Sequence of chain 1.A:
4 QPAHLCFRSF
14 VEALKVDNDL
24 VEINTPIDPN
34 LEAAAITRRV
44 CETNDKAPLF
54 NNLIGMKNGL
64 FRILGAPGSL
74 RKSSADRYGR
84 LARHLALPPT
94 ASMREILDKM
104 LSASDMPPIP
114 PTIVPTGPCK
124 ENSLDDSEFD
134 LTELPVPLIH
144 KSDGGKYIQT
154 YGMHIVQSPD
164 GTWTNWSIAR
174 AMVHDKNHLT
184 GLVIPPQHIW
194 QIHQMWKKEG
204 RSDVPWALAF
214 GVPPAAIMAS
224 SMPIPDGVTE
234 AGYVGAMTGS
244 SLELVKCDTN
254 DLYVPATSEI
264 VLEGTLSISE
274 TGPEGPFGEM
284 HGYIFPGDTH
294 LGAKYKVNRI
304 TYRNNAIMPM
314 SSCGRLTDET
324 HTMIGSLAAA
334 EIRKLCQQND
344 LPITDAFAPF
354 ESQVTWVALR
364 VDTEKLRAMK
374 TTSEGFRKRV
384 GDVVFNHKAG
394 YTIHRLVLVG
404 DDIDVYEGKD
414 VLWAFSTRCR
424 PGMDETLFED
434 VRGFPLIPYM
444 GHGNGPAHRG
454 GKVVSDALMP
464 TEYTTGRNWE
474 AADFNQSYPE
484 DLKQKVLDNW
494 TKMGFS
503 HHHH

Binding-site contacts:
Ligand atom C contacts residue 4LU1 of chain 1.B at 3.0 Å.
Ligand atom CG contacts residue FZZ1 of chain 1.C at 3.5 Å.
Ligand atom CE2 contacts residue FZZ1 of chain 1.C at 3.5 Å.
Ligand atom CZ contacts residue GLN190 of chain 1.A at 3.4 Å.
Ligand atom CZ contacts residue PHE437 of chain 1.A at 3.7 Å (hydrophobic).
Ligand atom CE2 contacts residue 4LU1 of chain 1.B at 3.5 Å.
Ligand atom C1 contacts residue MET283 of chain 1.A at 3.5 Å (hydrophobic).
Ligand atom CD2 contacts residue PHE437 of chain 1.A at 3.7 Å (hydrophobic).
Ligand atom CZ contacts residue TYR394 of chain 1.A at 3.8 Å (hydrophobic).
Ligand atom CA contacts residue LEU439 of chain 1.A at 2.8 Å (hydrophobic).
Ligand atom CA contacts residue FZZ1 of chain 1.C at 3.3 Å.
Ligand atom CD1 contacts residue FZZ1 of chain 1.C at 3.4 Å.
Ligand atom O contacts residue ARG173 of chain 1.A at 3.0 Å.
Ligand atom CD2 contacts residue 4LU1 of chain 1.B at 3.5 Å.
Ligand atom CE1 contacts residue 4LU1 of chain 1.B at 3.3 Å.
Ligand atom CZ contacts residue FZZ1 of chain 1.C at 3.8 Å.
Ligand atom CB contacts residue FZZ1 of chain 1.C at 3.0 Å.
Ligand atom CD1 contacts residue 4LU1 of chain 1.B at 3.1 Å.
Ligand atom CE1 contacts residue GLN190 of chain 1.A at 3.5 Å.
Ligand atom CD2 contacts residue FZZ1 of chain 1.C at 3.5 Å.
Ligand atom OXT contacts residue PHE280 of chain 1.A at 3.8 Å.
Ligand atom CZ contacts residue 4LU1 of chain 1.B at 3.5 Å.
Ligand atom O contacts residue 4LU1 of chain 1.B at 2.6 Å.
Ligand atom OXT contacts residue ARG173 of chain 1.A at 3.0 Å (salt-bridge).
Ligand atom C1 contacts residue LEU439 of chain 1.A at 3.0 Å (hydrophobic).
Ligand atom C contacts residue LEU439 of chain 1.A at 3.5 Å (hydrophobic).
Ligand atom C contacts residue FZZ1 of chain 1.C at 3.3 Å.
Ligand atom CB contacts residue 4LU1 of chain 1.B at 3.2 Å.
Ligand atom O contacts residue FZZ1 of chain 1.C at 2.7 Å (h-bond).
Ligand atom C contacts residue ARG173 of chain 1.A at 3.3 Å.
Ligand atom CE1 contacts residue PHE437 of chain 1.A at 3.7 Å (hydrophobic).
Ligand atom CG contacts residue 4LU1 of chain 1.B at 3.4 Å.
Ligand atom CE2 contacts residue PHE437 of chain 1.A at 3.5 Å (hydrophobic).
Ligand atom CE1 contacts residue TYR394 of chain 1.A at 3.6 Å (hydrophobic).
Ligand atom CA contacts residue 4LU1 of chain 1.B at 3.3 Å.
Ligand atom CG contacts residue LEU439 of chain 1.A at 3.5 Å (hydrophobic).
Ligand atom CB contacts residue LEU439 of chain 1.A at 2.9 Å (hydrophobic).
Ligand atom CE1 contacts residue FZZ1 of chain 1.C at 3.5 Å.
Ligand atom OXT contacts residue GLU282 of chain 1.A at 3.2 Å.
Ligand atom OXT contacts residue 4LU1 of chain 1.B at 3.8 Å.

The protein below binds the small molecule below.
Small molecule (SMILES): C/C(=C\c1ccccc1)C(=O)O